The small molecule below binds the protein below.
Small molecule (SMILES): CC(=O)N[C@H]1[C@H](O[C@H]2[C@H](O)[C@@H](NC(C)=O)CO[C@@H]2CO)O[C@H](CO)[C@@H](O)[C@@H]1O

Sequence of chain 3.B:
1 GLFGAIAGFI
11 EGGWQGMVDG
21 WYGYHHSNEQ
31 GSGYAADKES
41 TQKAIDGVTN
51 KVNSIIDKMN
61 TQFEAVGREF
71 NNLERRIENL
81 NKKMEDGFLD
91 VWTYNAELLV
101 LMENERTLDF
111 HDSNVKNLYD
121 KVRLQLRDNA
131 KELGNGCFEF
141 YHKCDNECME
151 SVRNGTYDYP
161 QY

Binding-site contacts:
Ligand atom C3 contacts residue ASN154 of chain 3.B at 3.5 Å.
Ligand atom O7 contacts residue ASN154 of chain 3.B at 3.1 Å (h-bond).
Ligand atom C5 contacts residue GLU150 of chain 3.B at 4.4 Å.
Ligand atom C6 contacts residue GLU147 of chain 3.B at 3.6 Å.
Ligand atom C4 contacts residue ASN154 of chain 3.B at 3.9 Å.
Ligand atom C8 contacts residue GLU147 of chain 3.B at 3.9 Å.
Ligand atom N2 contacts residue GLU147 of chain 3.B at 3.5 Å (salt-bridge).
Ligand atom N2 contacts residue THR156 of chain 3.B at 4.0 Å.
Ligand atom C5 contacts residue ASN154 of chain 3.B at 3.0 Å.
Ligand atom C1 contacts residue GLU150 of chain 3.B at 4.0 Å.
Ligand atom C7 contacts residue THR156 of chain 3.B at 4.4 Å.
Ligand atom O6 contacts residue GLU147 of chain 3.B at 3.2 Å (salt-bridge).
Ligand atom C6 contacts residue GLU150 of chain 3.B at 4.4 Å.
Ligand atom C1 contacts residue ASN154 of chain 3.B at 1.4 Å.
Ligand atom C2 contacts residue GLU147 of chain 3.B at 4.3 Å.
Ligand atom C8 contacts residue ASN154 of chain 3.B at 4.1 Å.
Ligand atom N2 contacts residue ASN154 of chain 3.B at 2.7 Å (h-bond).
Ligand atom C7 contacts residue GLU147 of chain 3.B at 4.1 Å.
Ligand atom O6 contacts residue SER151 of chain 3.B at 4.4 Å.
Ligand atom C6 contacts residue ASN154 of chain 3.B at 4.2 Å.
Ligand atom C8 contacts residue THR156 of chain 3.B at 4.0 Å.
Ligand atom O5 contacts residue ASN154 of chain 3.B at 2.3 Å (h-bond).
Ligand atom O5 contacts residue GLU150 of chain 3.B at 3.3 Å.
Ligand atom O6 contacts residue GLU150 of chain 3.B at 3.4 Å.
Ligand atom C1 contacts residue GLU147 of chain 3.B at 4.3 Å.
Ligand atom C7 contacts residue ASN154 of chain 3.B at 3.3 Å.
Ligand atom C2 contacts residue ASN154 of chain 3.B at 2.5 Å.